The protein below binds the small molecule below.
Small molecule (SMILES): CC(=O)N[C@@H]1[C@@H](O)[C@H](O)[C@@H](CO)O[C@H]1O

Sequence of chain 1.A:
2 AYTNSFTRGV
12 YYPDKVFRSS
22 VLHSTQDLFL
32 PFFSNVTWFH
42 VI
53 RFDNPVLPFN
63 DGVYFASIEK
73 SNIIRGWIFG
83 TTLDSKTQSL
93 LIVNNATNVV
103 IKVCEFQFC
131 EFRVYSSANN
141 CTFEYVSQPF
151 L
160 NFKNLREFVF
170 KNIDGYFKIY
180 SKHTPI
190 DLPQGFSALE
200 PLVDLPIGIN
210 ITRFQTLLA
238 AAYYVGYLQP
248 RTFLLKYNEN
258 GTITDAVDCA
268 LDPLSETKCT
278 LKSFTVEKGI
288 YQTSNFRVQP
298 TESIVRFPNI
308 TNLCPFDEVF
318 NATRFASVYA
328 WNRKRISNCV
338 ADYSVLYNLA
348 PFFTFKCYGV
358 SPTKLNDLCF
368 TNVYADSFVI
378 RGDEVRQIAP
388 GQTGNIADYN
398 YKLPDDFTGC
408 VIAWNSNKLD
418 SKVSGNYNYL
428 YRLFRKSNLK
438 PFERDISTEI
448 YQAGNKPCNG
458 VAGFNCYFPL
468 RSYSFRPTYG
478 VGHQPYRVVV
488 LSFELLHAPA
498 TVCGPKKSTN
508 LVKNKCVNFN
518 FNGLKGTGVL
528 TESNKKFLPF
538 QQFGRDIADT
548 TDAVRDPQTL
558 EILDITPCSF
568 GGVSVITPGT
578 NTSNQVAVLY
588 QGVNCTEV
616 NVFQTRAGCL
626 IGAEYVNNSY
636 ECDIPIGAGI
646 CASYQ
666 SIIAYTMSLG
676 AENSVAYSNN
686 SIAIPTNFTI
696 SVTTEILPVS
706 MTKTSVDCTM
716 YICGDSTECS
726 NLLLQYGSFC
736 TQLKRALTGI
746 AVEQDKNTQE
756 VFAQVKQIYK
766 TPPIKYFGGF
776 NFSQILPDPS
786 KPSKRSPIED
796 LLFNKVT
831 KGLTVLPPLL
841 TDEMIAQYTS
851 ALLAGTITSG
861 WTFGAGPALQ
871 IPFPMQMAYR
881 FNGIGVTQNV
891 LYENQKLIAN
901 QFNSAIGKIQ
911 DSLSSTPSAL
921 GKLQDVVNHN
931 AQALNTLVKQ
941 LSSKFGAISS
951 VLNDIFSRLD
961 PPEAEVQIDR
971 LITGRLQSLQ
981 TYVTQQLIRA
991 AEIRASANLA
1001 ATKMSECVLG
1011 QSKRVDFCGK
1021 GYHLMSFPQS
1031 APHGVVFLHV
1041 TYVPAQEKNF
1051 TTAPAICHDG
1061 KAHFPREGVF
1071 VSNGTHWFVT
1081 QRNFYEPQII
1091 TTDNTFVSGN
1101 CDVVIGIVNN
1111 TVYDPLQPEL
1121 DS

Binding-site contacts:
Ligand atom C1 contacts residue ASN140 of chain 1.A at 4.2 Å.
Ligand atom C1 contacts residue CYS141 of chain 1.A at 3.4 Å (hydrophobic).
Ligand atom C3 contacts residue ASN139 of chain 1.A at 4.1 Å.
Ligand atom N2 contacts residue CYS141 of chain 1.A at 3.6 Å (h-bond).
Ligand atom O7 contacts residue CYS141 of chain 1.A at 3.5 Å (h-bond).
Ligand atom O3 contacts residue ASN140 of chain 1.A at 3.4 Å (h-bond).
Ligand atom C3 contacts residue CYS141 of chain 1.A at 4.4 Å (hydrophobic).
Ligand atom C5 contacts residue ASN140 of chain 1.A at 4.4 Å.
Ligand atom C7 contacts residue CYS141 of chain 1.A at 3.3 Å (hydrophobic).
Ligand atom C5 contacts residue ASN139 of chain 1.A at 3.5 Å.
Ligand atom N2 contacts residue ASN140 of chain 1.A at 4.0 Å.
Ligand atom C3 contacts residue ASN140 of chain 1.A at 3.3 Å.
Ligand atom C4 contacts residue ASN140 of chain 1.A at 3.8 Å.
Ligand atom C6 contacts residue ASN139 of chain 1.A at 4.1 Å.
Ligand atom O5 contacts residue CYS141 of chain 1.A at 4.4 Å.
Ligand atom C2 contacts residue ASN140 of chain 1.A at 4.2 Å.
Ligand atom C7 contacts residue THR142 of chain 1.A at 4.4 Å.
Ligand atom C8 contacts residue THR142 of chain 1.A at 3.6 Å.
Ligand atom O4 contacts residue ASN140 of chain 1.A at 3.2 Å (h-bond).
Ligand atom O6 contacts residue ASN139 of chain 1.A at 4.3 Å.
Ligand atom C4 contacts residue ASN139 of chain 1.A at 3.8 Å.
Ligand atom O4 contacts residue ASN139 of chain 1.A at 3.3 Å (h-bond).
Ligand atom C8 contacts residue CYS141 of chain 1.A at 3.5 Å (hydrophobic).
Ligand atom C2 contacts residue CYS141 of chain 1.A at 4.0 Å (hydrophobic).